Binding-site contacts:
Ligand atom C4 contacts residue PHE169 of chain 1.A at 3.5 Å (hydrophobic).
Ligand atom O39 contacts residue LEU171 of chain 1.A at 3.6 Å.
Ligand atom C36 contacts residue LEU74 of chain 1.A at 3.7 Å (hydrophobic).
Ligand atom C30 contacts residue HIS148 of chain 1.A at 3.7 Å.
Ligand atom C2 contacts residue VAL30 of chain 1.A at 3.7 Å (hydrophobic).
Ligand atom O40 contacts residue VAL30 of chain 1.A at 2.9 Å (h-bond).
Ligand atom C14 contacts residue LYS53 of chain 1.A at 3.7 Å.
Ligand atom C3 contacts residue MET109 of chain 1.A at 3.5 Å (hydrophobic).
Ligand atom C11 contacts residue ALA51 of chain 1.A at 3.4 Å (hydrophobic).
Ligand atom C10 contacts residue ALA51 of chain 1.A at 3.5 Å (hydrophobic).
Ligand atom C34 contacts residue GLU71 of chain 1.A at 3.8 Å.
Ligand atom N7 contacts residue ALA51 of chain 1.A at 3.6 Å.
Ligand atom N21 contacts residue GLU71 of chain 1.A at 3.0 Å (salt-bridge).
Ligand atom C4 contacts residue VAL38 of chain 1.A at 3.8 Å (hydrophobic).
Ligand atom C16 contacts residue THR106 of chain 1.A at 3.7 Å.
Ligand atom C11 contacts residue THR106 of chain 1.A at 3.6 Å.
Ligand atom C26 contacts residue ASP168 of chain 1.A at 3.7 Å.
Ligand atom N7 contacts residue MET109 of chain 1.A at 2.9 Å (h-bond).
Ligand atom C35 contacts residue GLU71 of chain 1.A at 3.7 Å.
Ligand atom C19 contacts residue ASP168 of chain 1.A at 3.5 Å.
Ligand atom C37 contacts residue ARG67 of chain 1.A at 3.8 Å.
Ligand atom C32 contacts residue GLU71 of chain 1.A at 3.6 Å.
Ligand atom C19 contacts residue GLU71 of chain 1.A at 3.4 Å.
Ligand atom C30 contacts residue LEU167 of chain 1.A at 3.5 Å (hydrophobic).
Ligand atom N18 contacts residue GLU71 of chain 1.A at 2.8 Å (salt-bridge).
Ligand atom O20 contacts residue ASP168 of chain 1.A at 3.1 Å (salt-bridge).
Ligand atom C11 contacts residue MET109 of chain 1.A at 3.5 Å (hydrophobic).
Ligand atom C3 contacts residue PHE169 of chain 1.A at 3.7 Å (hydrophobic).
Ligand atom O20 contacts residue LEU167 of chain 1.A at 3.6 Å.
Ligand atom C22 contacts residue ASP168 of chain 1.A at 3.6 Å.
Ligand atom C16 contacts residue LYS53 of chain 1.A at 3.7 Å.
Ligand atom C13 contacts residue ASP168 of chain 1.A at 3.6 Å.
Ligand atom C10 contacts residue THR106 of chain 1.A at 3.4 Å.
Ligand atom C15 contacts residue LYS53 of chain 1.A at 3.6 Å.
Ligand atom O39 contacts residue GLY31 of chain 1.A at 3.6 Å.
Ligand atom C14 contacts residue GLU71 of chain 1.A at 3.7 Å.
Ligand atom C11 contacts residue HIS107 of chain 1.A at 3.2 Å.
Ligand atom C6 contacts residue PHE169 of chain 1.A at 3.4 Å (hydrophobic).
Ligand atom C5 contacts residue PHE169 of chain 1.A at 3.4 Å (hydrophobic).
Ligand atom C3 contacts residue LEU108 of chain 1.A at 3.7 Å (hydrophobic).

Sequence of chain 1.A:
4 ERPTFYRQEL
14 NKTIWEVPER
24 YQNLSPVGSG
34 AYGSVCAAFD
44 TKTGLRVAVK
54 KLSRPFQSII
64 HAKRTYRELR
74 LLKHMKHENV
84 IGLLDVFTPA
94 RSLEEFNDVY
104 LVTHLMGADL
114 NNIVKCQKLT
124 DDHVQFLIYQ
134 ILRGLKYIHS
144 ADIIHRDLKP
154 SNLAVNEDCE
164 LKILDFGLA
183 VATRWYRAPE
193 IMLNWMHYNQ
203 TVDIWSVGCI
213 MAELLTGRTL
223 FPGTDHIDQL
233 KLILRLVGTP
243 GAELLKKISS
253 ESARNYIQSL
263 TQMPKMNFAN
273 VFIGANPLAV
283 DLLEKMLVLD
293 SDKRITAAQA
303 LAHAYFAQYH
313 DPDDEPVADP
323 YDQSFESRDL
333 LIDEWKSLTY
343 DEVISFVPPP

This protein binds this small molecule.
Small molecule (SMILES): Cc1ccc(-n2nc(C(C)(C)C)cc2NC(=O)Nc2cccc(Nc3ccnc4ccc([N+](=O)[O-])cc34)c2)cc1